Binding-site contacts:
Ligand atom C1 contacts residue VAL46 of chain 1.A at 3.4 Å (hydrophobic).
Ligand atom O1 contacts residue GLU84 of chain 1.A at 3.3 Å (salt-bridge).
Ligand atom C2 contacts residue GLU84 of chain 1.A at 3.9 Å.
Ligand atom N1 contacts residue LYS48 of chain 1.A at 3.0 Å.
Ligand atom N1 contacts residue VAL46 of chain 1.A at 4.1 Å.
Ligand atom C5 contacts residue LYS48 of chain 1.A at 3.2 Å.
Ligand atom C1 contacts residue GLU84 of chain 1.A at 4.0 Å.
Ligand atom O1 contacts residue VAL46 of chain 1.A at 2.5 Å (h-bond).
Ligand atom C4 contacts residue LYS48 of chain 1.A at 4.2 Å.
Ligand atom O1 contacts residue LYS48 of chain 1.A at 4.2 Å.
Ligand atom C1 contacts residue LYS48 of chain 1.A at 3.9 Å.
Ligand atom C2 contacts residue VAL46 of chain 1.A at 4.3 Å (hydrophobic).

A small-molecule ligand and the protein it binds are described below.
Small molecule (SMILES): O=C1CC(I)=CC=N1

Sequence of chain 1.A:
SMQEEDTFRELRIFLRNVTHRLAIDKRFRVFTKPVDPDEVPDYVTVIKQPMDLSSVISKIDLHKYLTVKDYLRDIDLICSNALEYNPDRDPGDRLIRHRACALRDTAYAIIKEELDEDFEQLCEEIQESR